Binding-site contacts:
Ligand atom C2 contacts residue ASN335 of chain 1.D at 4.1 Å.
Ligand atom C5 contacts residue ASN346 of chain 1.D at 3.4 Å.
Ligand atom C5 contacts residue ASN335 of chain 1.D at 4.0 Å.
Ligand atom C1 contacts residue ASN346 of chain 1.D at 3.2 Å.
Ligand atom C3 contacts residue ASN335 of chain 1.D at 4.0 Å.
Ligand atom C6 contacts residue ASN346 of chain 1.D at 3.2 Å.
Ligand atom O5 contacts residue ASN346 of chain 1.D at 2.4 Å (h-bond).
Ligand atom O4 contacts residue ASN335 of chain 1.D at 4.0 Å.
Ligand atom C6 contacts residue ASN335 of chain 1.D at 4.1 Å.
Ligand atom O6 contacts residue ASN346 of chain 1.D at 2.4 Å (h-bond).
Ligand atom O3 contacts residue ASN335 of chain 1.D at 4.0 Å.
Ligand atom C2 contacts residue ASN346 of chain 1.D at 3.9 Å.
Ligand atom O6 contacts residue ASN335 of chain 1.D at 3.1 Å (h-bond).
Ligand atom C7 contacts residue GLN328 of chain 1.D at 4.5 Å.
Ligand atom C4 contacts residue ASN346 of chain 1.D at 4.0 Å.
Ligand atom O5 contacts residue ASN335 of chain 1.D at 4.1 Å.
Ligand atom C4 contacts residue ASN335 of chain 1.D at 3.3 Å.
Ligand atom O7 contacts residue GLN328 of chain 1.D at 3.3 Å (h-bond).

Sequence of chain 1.D:
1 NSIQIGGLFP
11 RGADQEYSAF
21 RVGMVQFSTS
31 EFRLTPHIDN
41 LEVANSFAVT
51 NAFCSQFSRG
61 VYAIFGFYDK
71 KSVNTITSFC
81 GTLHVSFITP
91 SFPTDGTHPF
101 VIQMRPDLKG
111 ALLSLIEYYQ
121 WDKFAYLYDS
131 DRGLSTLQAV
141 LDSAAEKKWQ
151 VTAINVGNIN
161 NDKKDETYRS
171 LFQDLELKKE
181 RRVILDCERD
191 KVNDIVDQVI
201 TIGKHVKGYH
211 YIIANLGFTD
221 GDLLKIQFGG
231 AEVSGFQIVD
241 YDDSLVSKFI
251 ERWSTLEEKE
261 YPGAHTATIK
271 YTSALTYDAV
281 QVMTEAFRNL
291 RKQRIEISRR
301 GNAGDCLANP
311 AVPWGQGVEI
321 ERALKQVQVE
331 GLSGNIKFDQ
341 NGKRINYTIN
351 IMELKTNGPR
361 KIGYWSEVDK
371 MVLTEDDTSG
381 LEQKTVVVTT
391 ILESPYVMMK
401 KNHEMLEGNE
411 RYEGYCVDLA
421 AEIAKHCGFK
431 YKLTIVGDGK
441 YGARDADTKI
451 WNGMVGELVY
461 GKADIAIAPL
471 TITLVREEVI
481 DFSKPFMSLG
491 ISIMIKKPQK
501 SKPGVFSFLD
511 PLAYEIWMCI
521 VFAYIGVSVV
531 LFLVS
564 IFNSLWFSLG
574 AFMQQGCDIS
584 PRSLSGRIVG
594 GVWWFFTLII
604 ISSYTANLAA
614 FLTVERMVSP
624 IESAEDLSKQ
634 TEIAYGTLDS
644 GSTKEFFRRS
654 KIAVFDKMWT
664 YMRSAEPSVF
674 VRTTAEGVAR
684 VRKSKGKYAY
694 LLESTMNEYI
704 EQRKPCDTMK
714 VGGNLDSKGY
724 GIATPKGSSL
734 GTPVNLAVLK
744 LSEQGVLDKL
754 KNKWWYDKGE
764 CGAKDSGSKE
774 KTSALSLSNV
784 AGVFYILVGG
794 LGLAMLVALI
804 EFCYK

A protein and the small-molecule ligand that binds it are described below.
Small molecule (SMILES): CC(=O)N[C@@H]1[C@@H](O)[C@H](O)[C@@H](CO)O[C@H]1O